Sequence of chain 1.N:
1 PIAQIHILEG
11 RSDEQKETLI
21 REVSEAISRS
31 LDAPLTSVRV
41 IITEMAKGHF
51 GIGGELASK

This protein binds this small molecule.
Small molecule (SMILES): O=C(O)C(=O)CCCF

Binding-site contacts:
Ligand atom C6 contacts residue SER37 of chain 1.N at 4.0 Å.
Ligand atom C4 contacts residue PRO1 of chain 1.N at 2.5 Å (hydrophobic).
Ligand atom F1 contacts residue PRO1 of chain 1.N at 3.1 Å.
Ligand atom O10 contacts residue PRO1 of chain 1.N at 4.0 Å.
Ligand atom C5 contacts residue PRO1 of chain 1.N at 3.6 Å (hydrophobic).
Ligand atom C4 contacts residue SER37 of chain 1.N at 3.7 Å.
Ligand atom C5 contacts residue SER37 of chain 1.N at 3.5 Å.
Ligand atom C3 contacts residue ILE2 of chain 1.N at 3.8 Å (hydrophobic).
Ligand atom O10 contacts residue SER37 of chain 1.N at 3.7 Å.
Ligand atom C3 contacts residue SER37 of chain 1.N at 3.8 Å.
Ligand atom C2 contacts residue PRO1 of chain 1.N at 2.5 Å (hydrophobic).
Ligand atom O7 contacts residue SER37 of chain 1.N at 3.9 Å.
Ligand atom O8 contacts residue SER37 of chain 1.N at 4.4 Å.
Ligand atom O10 contacts residue ARG39 of chain 1.N at 4.1 Å.
Ligand atom C2 contacts residue ILE2 of chain 1.N at 3.7 Å (hydrophobic).
Ligand atom O10 contacts residue ILE2 of chain 1.N at 4.4 Å.
Ligand atom O8 contacts residue ARG39 of chain 1.N at 3.9 Å.
Ligand atom C3 contacts residue PRO1 of chain 1.N at 1.3 Å (hydrophobic).